Sequence of chain 1.A:
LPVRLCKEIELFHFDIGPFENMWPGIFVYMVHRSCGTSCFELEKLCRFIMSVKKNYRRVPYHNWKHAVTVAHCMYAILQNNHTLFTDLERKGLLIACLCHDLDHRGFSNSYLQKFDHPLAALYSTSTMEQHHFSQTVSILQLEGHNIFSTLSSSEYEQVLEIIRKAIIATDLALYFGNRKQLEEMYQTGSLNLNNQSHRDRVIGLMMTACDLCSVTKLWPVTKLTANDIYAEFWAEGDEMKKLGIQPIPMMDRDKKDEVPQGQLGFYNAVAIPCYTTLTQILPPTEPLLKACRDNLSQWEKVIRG

Binding-site contacts:
Ligand atom C05 contacts residue GLY287 of chain 1.A at 3.8 Å.
Ligand atom C14 contacts residue GLN288 of chain 1.A at 3.8 Å.
Ligand atom C17 contacts residue ILE254 of chain 1.A at 3.7 Å (hydrophobic).
Ligand atom N18 contacts residue GLN288 of chain 1.A at 3.4 Å (h-bond).
Ligand atom C07 contacts residue PRO274 of chain 1.A at 3.7 Å (hydrophobic).
Ligand atom C05 contacts residue MET275 of chain 1.A at 3.8 Å (hydrophobic).
Ligand atom C03 contacts residue GLY287 of chain 1.A at 3.6 Å.
Ligand atom C05 contacts residue TYR255 of chain 1.A at 3.7 Å (hydrophobic).
Ligand atom N04 contacts residue GLY287 of chain 1.A at 3.8 Å.
Ligand atom C08 contacts residue GLU283 of chain 1.A at 3.6 Å.
Ligand atom O16 contacts residue ILE254 of chain 1.A at 3.4 Å.
Ligand atom C10 contacts residue MET275 of chain 1.A at 3.7 Å (hydrophobic).
Ligand atom C19 contacts residue ILE254 of chain 1.A at 3.6 Å (hydrophobic).
Ligand atom O01 contacts residue PHE291 of chain 1.A at 3.9 Å.
Ligand atom C15 contacts residue PHE258 of chain 1.A at 3.8 Å (hydrophobic).
Ligand atom C25 contacts residue HIS87 of chain 1.A at 3.7 Å.
Ligand atom C14 contacts residue TYR255 of chain 1.A at 3.8 Å (hydrophobic).
Ligand atom C13 contacts residue MET275 of chain 1.A at 3.6 Å (hydrophobic).
Ligand atom C06 contacts residue VAL284 of chain 1.A at 3.7 Å (hydrophobic).
Ligand atom C10 contacts residue GLY287 of chain 1.A at 3.7 Å.
Ligand atom C03 contacts residue TYR255 of chain 1.A at 3.8 Å (hydrophobic).
Ligand atom C13 contacts residue TYR255 of chain 1.A at 3.2 Å (hydrophobic).
Ligand atom C30 contacts residue PHE291 of chain 1.A at 3.4 Å (hydrophobic).
Ligand atom C03 contacts residue MET275 of chain 1.A at 3.8 Å (hydrophobic).
Ligand atom N11 contacts residue GLY287 of chain 1.A at 3.5 Å.
Ligand atom C29 contacts residue PHE291 of chain 1.A at 3.6 Å (hydrophobic).
Ligand atom C09 contacts residue MET275 of chain 1.A at 3.7 Å (hydrophobic).
Ligand atom N04 contacts residue TYR255 of chain 1.A at 2.8 Å (h-bond).
Ligand atom C02 contacts residue GLY287 of chain 1.A at 3.4 Å.
Ligand atom C07 contacts residue GLU283 of chain 1.A at 3.6 Å.
Ligand atom C20 contacts residue ILE254 of chain 1.A at 3.8 Å (hydrophobic).
Ligand atom C07 contacts residue VAL284 of chain 1.A at 3.8 Å (hydrophobic).
Ligand atom O01 contacts residue GLY287 of chain 1.A at 3.0 Å (h-bond).
Ligand atom N18 contacts residue ILE254 of chain 1.A at 3.6 Å.
Ligand atom C08 contacts residue PRO274 of chain 1.A at 3.6 Å (hydrophobic).
Ligand atom C14 contacts residue PHE258 of chain 1.A at 3.3 Å (hydrophobic).
Ligand atom C07 contacts residue LYS280 of chain 1.A at 3.6 Å.
Ligand atom C20 contacts residue VAL240 of chain 1.A at 3.6 Å (hydrophobic).
Ligand atom C19 contacts residue GLN288 of chain 1.A at 3.7 Å.
Ligand atom C20 contacts residue SER239 of chain 1.A at 3.3 Å.

This protein binds this small molecule.
Small molecule (SMILES): O=C(c1ccc(Oc2ncccc2C2CCOCC2)cc1)c1nc2ccccc2[nH]1